Sequence of chain 1.A:
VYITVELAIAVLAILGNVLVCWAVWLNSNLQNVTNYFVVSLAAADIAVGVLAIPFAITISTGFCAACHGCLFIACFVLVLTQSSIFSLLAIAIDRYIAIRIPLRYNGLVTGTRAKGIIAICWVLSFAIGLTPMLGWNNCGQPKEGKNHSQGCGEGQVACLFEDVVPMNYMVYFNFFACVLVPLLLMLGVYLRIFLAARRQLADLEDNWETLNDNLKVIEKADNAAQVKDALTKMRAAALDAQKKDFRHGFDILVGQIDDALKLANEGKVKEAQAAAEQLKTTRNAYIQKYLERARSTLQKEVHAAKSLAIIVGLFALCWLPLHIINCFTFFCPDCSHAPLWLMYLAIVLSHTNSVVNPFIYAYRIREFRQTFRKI

The protein below binds the small molecule below.
Small molecule (SMILES): Nc1nc(NCCc2ccc(O)cc2)nc2nc(-c3ccco3)nn12

Binding-site contacts:
Ligand atom C3 contacts residue HIS353 of chain 1.A at 3.3 Å.
Ligand atom C11 contacts residue PHE161 of chain 1.A at 3.5 Å (hydrophobic).
Ligand atom C3 contacts residue GLU162 of chain 1.A at 3.1 Å.
Ligand atom C7 contacts residue GLU162 of chain 1.A at 3.6 Å.
Ligand atom C6 contacts residue GLU162 of chain 1.A at 3.5 Å.
Ligand atom O4 contacts residue GLU162 of chain 1.A at 3.7 Å.
Ligand atom N12 contacts residue PHE161 of chain 1.A at 3.5 Å.
Ligand atom C2 contacts residue GLU162 of chain 1.A at 3.2 Å.
Ligand atom N10 contacts residue PHE161 of chain 1.A at 3.8 Å.
Ligand atom C2 contacts residue HIS353 of chain 1.A at 3.2 Å.
Ligand atom O25 contacts residue LEU338 of chain 1.A at 3.7 Å.
Ligand atom C22 contacts residue LEU78 of chain 1.A at 3.8 Å (hydrophobic).
Ligand atom C2 contacts residue MET359 of chain 1.A at 3.8 Å (hydrophobic).
Ligand atom C5 contacts residue GLU162 of chain 1.A at 3.2 Å.
Ligand atom C8 contacts residue TYR360 of chain 1.A at 3.6 Å (hydrophobic).
Ligand atom N13 contacts residue PHE161 of chain 1.A at 3.5 Å.
Ligand atom C21 contacts residue LEU338 of chain 1.A at 3.5 Å (hydrophobic).
Ligand atom N15 contacts residue MET359 of chain 1.A at 4.0 Å.
Ligand atom N17 contacts residue PHE161 of chain 1.A at 3.3 Å.
Ligand atom C18 contacts residue PHE161 of chain 1.A at 3.3 Å (hydrophobic).
Ligand atom C9 contacts residue GLU162 of chain 1.A at 3.7 Å.
Ligand atom N19 contacts residue PHE161 of chain 1.A at 3.6 Å.
Ligand atom C11 contacts residue ILE363 of chain 1.A at 3.8 Å (hydrophobic).
Ligand atom C20 contacts residue PHE161 of chain 1.A at 3.6 Å (hydrophobic).
Ligand atom C22 contacts residue LEU338 of chain 1.A at 3.6 Å (hydrophobic).
Ligand atom O4 contacts residue HIS353 of chain 1.A at 2.5 Å (h-bond).
Ligand atom C20 contacts residue LEU338 of chain 1.A at 3.9 Å (hydrophobic).
Ligand atom C24 contacts residue HIS339 of chain 1.A at 3.4 Å.
Ligand atom O25 contacts residue MET170 of chain 1.A at 3.9 Å.
Ligand atom C24 contacts residue LEU338 of chain 1.A at 4.0 Å (hydrophobic).
Ligand atom C1 contacts residue GLU162 of chain 1.A at 3.5 Å.
Ligand atom C9 contacts residue PHE161 of chain 1.A at 3.9 Å (hydrophobic).
Ligand atom C1 contacts residue MET359 of chain 1.A at 4.0 Å (hydrophobic).
Ligand atom N12 contacts residue ILE363 of chain 1.A at 3.6 Å.
Ligand atom N16 contacts residue PHE161 of chain 1.A at 3.1 Å.
Ligand atom C23 contacts residue LEU338 of chain 1.A at 3.9 Å (hydrophobic).
Ligand atom C18 contacts residue ILE363 of chain 1.A at 3.9 Å (hydrophobic).
Ligand atom C23 contacts residue TRP335 of chain 1.A at 3.5 Å (hydrophobic).
Ligand atom C14 contacts residue PHE161 of chain 1.A at 3.4 Å (hydrophobic).
Ligand atom C23 contacts residue LEU78 of chain 1.A at 3.5 Å (hydrophobic).